Sequence of chain 1.C:
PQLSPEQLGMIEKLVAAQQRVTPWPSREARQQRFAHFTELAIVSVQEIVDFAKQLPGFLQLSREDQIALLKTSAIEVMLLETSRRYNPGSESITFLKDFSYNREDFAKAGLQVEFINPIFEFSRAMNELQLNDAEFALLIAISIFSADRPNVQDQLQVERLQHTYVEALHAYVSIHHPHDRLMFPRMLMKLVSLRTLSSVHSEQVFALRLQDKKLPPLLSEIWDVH

A small-molecule ligand and the protein it binds are described below.
Small molecule (SMILES): CC(=O)N(C)c1ccc(OCc2ccc(C(F)(F)F)cc2C(=O)OC(C)(C)C)cc1

Binding-site contacts:
Ligand atom C12 contacts residue PHE151 of chain 1.C at 3.8 Å (hydrophobic).
Ligand atom C13 contacts residue ILE175 of chain 1.C at 3.8 Å (hydrophobic).
Ligand atom N22 contacts residue PHE151 of chain 1.C at 3.6 Å.
Ligand atom F28 contacts residue LEU167 of chain 1.C at 3.4 Å.
Ligand atom C16 contacts residue ALA97 of chain 1.C at 3.8 Å (hydrophobic).
Ligand atom C7 contacts residue PHE171 of chain 1.C at 3.9 Å (hydrophobic).
Ligand atom C26 contacts residue GLU137 of chain 1.C at 3.8 Å.
Ligand atom C12 contacts residue PHE162 of chain 1.C at 3.8 Å (hydrophobic).
Ligand atom C11 contacts residue MET134 of chain 1.C at 3.8 Å (hydrophobic).
Ligand atom O8 contacts residue HIS257 of chain 1.C at 3.9 Å.
Ligand atom C4 contacts residue PHE93 of chain 1.C at 3.8 Å (hydrophobic).
Ligand atom F29 contacts residue LEU264 of chain 1.C at 3.8 Å.
Ligand atom C23 contacts residue LEU96 of chain 1.C at 3.5 Å (hydrophobic).
Ligand atom C17 contacts residue ALA97 of chain 1.C at 3.7 Å (hydrophobic).
Ligand atom C21 contacts residue LEU96 of chain 1.C at 3.9 Å (hydrophobic).
Ligand atom O15 contacts residue ALA97 of chain 1.C at 3.4 Å.
Ligand atom C12 contacts residue THR138 of chain 1.C at 3.6 Å.
Ligand atom C19 contacts residue LEU96 of chain 1.C at 3.9 Å (hydrophobic).
Ligand atom C18 contacts residue SER100 of chain 1.C at 3.6 Å.
Ligand atom C14 contacts residue ALA97 of chain 1.C at 3.9 Å (hydrophobic).
Ligand atom F30 contacts residue GLN260 of chain 1.C at 3.5 Å.
Ligand atom C2 contacts residue THR94 of chain 1.C at 4.0 Å.
Ligand atom F29 contacts residue LEU271 of chain 1.C at 3.6 Å.
Ligand atom O8 contacts residue ILE131 of chain 1.C at 3.4 Å.
Ligand atom C13 contacts residue LEU135 of chain 1.C at 3.9 Å (hydrophobic).
Ligand atom C20 contacts residue LEU96 of chain 1.C at 3.7 Å (hydrophobic).
Ligand atom C3 contacts residue PHE93 of chain 1.C at 3.7 Å (hydrophobic).
Ligand atom C24 contacts residue PHE151 of chain 1.C at 3.6 Å (hydrophobic).
Ligand atom C20 contacts residue PHE151 of chain 1.C at 3.6 Å (hydrophobic).
Ligand atom F28 contacts residue LEU264 of chain 1.C at 3.4 Å.
Ligand atom F29 contacts residue TRP279 of chain 1.C at 3.6 Å.
Ligand atom C14 contacts residue PHE93 of chain 1.C at 3.4 Å (hydrophobic).
Ligand atom F30 contacts residue HIS257 of chain 1.C at 3.6 Å.
Ligand atom C11 contacts residue THR138 of chain 1.C at 3.5 Å.
Ligand atom C26 contacts residue THR138 of chain 1.C at 4.0 Å.
Ligand atom O8 contacts residue PHE171 of chain 1.C at 3.3 Å.
Ligand atom C18 contacts residue LEU96 of chain 1.C at 3.8 Å (hydrophobic).
Ligand atom O25 contacts residue ARG141 of chain 1.C at 3.6 Å.
Ligand atom C17 contacts residue MET134 of chain 1.C at 3.7 Å (hydrophobic).
Ligand atom C26 contacts residue PHE151 of chain 1.C at 3.7 Å (hydrophobic).